Sequence of chain 1.D:
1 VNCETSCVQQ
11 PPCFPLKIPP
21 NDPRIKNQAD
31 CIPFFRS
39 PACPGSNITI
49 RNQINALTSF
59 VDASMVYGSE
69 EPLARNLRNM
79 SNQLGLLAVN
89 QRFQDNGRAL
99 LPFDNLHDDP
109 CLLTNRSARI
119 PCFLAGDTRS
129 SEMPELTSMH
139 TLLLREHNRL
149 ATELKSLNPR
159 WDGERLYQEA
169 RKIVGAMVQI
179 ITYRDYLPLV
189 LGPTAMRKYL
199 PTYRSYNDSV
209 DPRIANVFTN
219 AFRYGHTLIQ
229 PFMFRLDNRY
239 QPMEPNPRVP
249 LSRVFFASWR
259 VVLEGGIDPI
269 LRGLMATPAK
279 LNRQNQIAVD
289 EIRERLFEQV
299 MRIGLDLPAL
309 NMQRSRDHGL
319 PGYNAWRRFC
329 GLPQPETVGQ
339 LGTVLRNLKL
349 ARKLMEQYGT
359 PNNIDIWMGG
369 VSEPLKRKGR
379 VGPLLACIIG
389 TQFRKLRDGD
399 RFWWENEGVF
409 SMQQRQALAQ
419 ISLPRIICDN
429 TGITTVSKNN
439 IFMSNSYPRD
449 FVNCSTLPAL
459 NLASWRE

Binding-site contacts:
Ligand atom C6 contacts residue SER207 of chain 1.D at 4.0 Å.
Ligand atom C3 contacts residue ASN205 of chain 1.D at 3.8 Å.
Ligand atom O5 contacts residue ASN205 of chain 1.D at 2.2 Å (h-bond).
Ligand atom C6 contacts residue VAL208 of chain 1.D at 4.1 Å (hydrophobic).
Ligand atom C5 contacts residue ARG392 of chain 1.D at 4.5 Å.
Ligand atom C6 contacts residue ARG392 of chain 1.D at 4.0 Å.
Ligand atom C1 contacts residue ASN205 of chain 1.D at 1.4 Å.
Ligand atom O7 contacts residue ASN205 of chain 1.D at 3.2 Å (h-bond).
Ligand atom C5 contacts residue SER207 of chain 1.D at 4.1 Å.
Ligand atom C2 contacts residue MAN2 of chain 1.G at 3.7 Å.
Ligand atom C5 contacts residue ASN205 of chain 1.D at 3.5 Å.
Ligand atom O5 contacts residue SER207 of chain 1.D at 4.5 Å.
Ligand atom O4 contacts residue ARG392 of chain 1.D at 3.9 Å.
Ligand atom O2 contacts residue MAN2 of chain 1.G at 3.9 Å.
Ligand atom C7 contacts residue ASN205 of chain 1.D at 3.4 Å.
Ligand atom O5 contacts residue VAL208 of chain 1.D at 3.5 Å.
Ligand atom C6 contacts residue ASP396 of chain 1.D at 4.2 Å.
Ligand atom C5 contacts residue VAL208 of chain 1.D at 4.3 Å (hydrophobic).
Ligand atom C1 contacts residue MAN2 of chain 1.G at 4.3 Å.
Ligand atom N2 contacts residue ASN205 of chain 1.D at 3.0 Å (h-bond).
Ligand atom O5 contacts residue VAL208 of chain 1.D at 4.2 Å.
Ligand atom C2 contacts residue ASN205 of chain 1.D at 2.5 Å.
Ligand atom O3 contacts residue ARG392 of chain 1.D at 4.3 Å.
Ligand atom O7 contacts residue ARG202 of chain 1.D at 3.9 Å.
Ligand atom C5 contacts residue VAL208 of chain 1.D at 4.0 Å (hydrophobic).
Ligand atom C4 contacts residue ASN205 of chain 1.D at 4.2 Å.
Ligand atom O5 contacts residue MAN2 of chain 1.G at 4.2 Å.
Ligand atom C6 contacts residue VAL208 of chain 1.D at 3.7 Å (hydrophobic).
Ligand atom C1 contacts residue SER207 of chain 1.D at 4.5 Å.
Ligand atom C6 contacts residue LYS393 of chain 1.D at 4.4 Å.
Ligand atom C1 contacts residue VAL208 of chain 1.D at 4.3 Å (hydrophobic).
Ligand atom C4 contacts residue ARG392 of chain 1.D at 3.9 Å.

The protein below binds the small molecule below.
Small molecule (SMILES): CC(=O)N[C@H]1CO[C@H](CO[C@@H]2O[C@@H](C)[C@@H](O)[C@@H](O)[C@@H]2O)[C@@H](O)[C@@H]1O